This protein binds this small molecule.
Small molecule (SMILES): CC1=C(/C=C/C(C)=C\C=C\C(C)=C\C(=O)O)C(C)(C)CCC1

Sequence of chain 1.A:
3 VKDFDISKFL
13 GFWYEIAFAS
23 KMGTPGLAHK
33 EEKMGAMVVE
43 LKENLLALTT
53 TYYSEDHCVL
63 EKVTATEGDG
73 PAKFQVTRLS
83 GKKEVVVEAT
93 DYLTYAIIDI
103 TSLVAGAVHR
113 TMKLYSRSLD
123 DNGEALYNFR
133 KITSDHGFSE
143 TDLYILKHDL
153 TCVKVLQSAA

Binding-site contacts:
Ligand atom C15 contacts residue LYS115 of chain 1.A at 4.2 Å.
Ligand atom C18 contacts residue TYR117 of chain 1.A at 3.0 Å (hydrophobic).
Ligand atom C18 contacts residue MET39 of chain 1.A at 3.2 Å (hydrophobic).
Ligand atom C5 contacts residue MET39 of chain 1.A at 4.0 Å (hydrophobic).
Ligand atom O1 contacts residue ILE102 of chain 1.A at 4.0 Å.
Ligand atom C19 contacts residue LEU50 of chain 1.A at 3.2 Å (hydrophobic).
Ligand atom C3 contacts residue TRP15 of chain 1.A at 3.7 Å (hydrophobic).
Ligand atom C9 contacts residue MET39 of chain 1.A at 4.0 Å (hydrophobic).
Ligand atom C17 contacts residue VAL41 of chain 1.A at 4.1 Å (hydrophobic).
Ligand atom C5 contacts residue ILE100 of chain 1.A at 4.1 Å (hydrophobic).
Ligand atom C14 contacts residue LYS115 of chain 1.A at 4.1 Å.
Ligand atom C10 contacts residue MET39 of chain 1.A at 4.2 Å (hydrophobic).
Ligand atom C6 contacts residue ILE100 of chain 1.A at 4.2 Å (hydrophobic).
Ligand atom C14 contacts residue ILE102 of chain 1.A at 3.3 Å (hydrophobic).
Ligand atom C11 contacts residue VAL87 of chain 1.A at 3.9 Å (hydrophobic).
Ligand atom C13 contacts residue ILE102 of chain 1.A at 3.9 Å (hydrophobic).
Ligand atom O2 contacts residue LYS85 of chain 1.A at 3.5 Å.
Ligand atom C20 contacts residue LYS85 of chain 1.A at 3.5 Å.
Ligand atom C18 contacts residue ILE100 of chain 1.A at 4.1 Å (hydrophobic).
Ligand atom C19 contacts residue ALA67 of chain 1.A at 4.2 Å (hydrophobic).
Ligand atom C7 contacts residue MET39 of chain 1.A at 3.7 Å (hydrophobic).
Ligand atom C12 contacts residue ILE102 of chain 1.A at 4.0 Å (hydrophobic).
Ligand atom C6 contacts residue MET39 of chain 1.A at 4.3 Å (hydrophobic).
Ligand atom C4 contacts residue TRP15 of chain 1.A at 3.9 Å (hydrophobic).
Ligand atom C9 contacts residue VAL87 of chain 1.A at 3.8 Å (hydrophobic).
Ligand atom C16 contacts residue VAL89 of chain 1.A at 3.4 Å (hydrophobic).
Ligand atom C10 contacts residue VAL87 of chain 1.A at 3.7 Å (hydrophobic).
Ligand atom C8 contacts residue MET39 of chain 1.A at 3.8 Å (hydrophobic).
Ligand atom C2 contacts residue PHE11 of chain 1.A at 3.9 Å (hydrophobic).
Ligand atom C17 contacts residue ILE8 of chain 1.A at 3.8 Å (hydrophobic).
Ligand atom C19 contacts residue VAL87 of chain 1.A at 3.9 Å (hydrophobic).
Ligand atom C15 contacts residue ILE102 of chain 1.A at 3.9 Å (hydrophobic).
Ligand atom C8 contacts residue VAL87 of chain 1.A at 4.3 Å (hydrophobic).
Ligand atom C8 contacts residue LEU50 of chain 1.A at 4.2 Å (hydrophobic).
Ligand atom C3 contacts residue PHE11 of chain 1.A at 3.7 Å (hydrophobic).
Ligand atom O1 contacts residue LYS115 of chain 1.A at 3.3 Å (salt-bridge).
Ligand atom C9 contacts residue LEU50 of chain 1.A at 4.1 Å (hydrophobic).
Ligand atom C4 contacts residue ALA98 of chain 1.A at 4.2 Å (hydrophobic).
Ligand atom C16 contacts residue PHE76 of chain 1.A at 4.1 Å (hydrophobic).
Ligand atom C16 contacts residue ILE100 of chain 1.A at 3.8 Å (hydrophobic).